A small-molecule ligand and the protein it binds are described below.
Small molecule (SMILES): CC(=O)N[C@@H]1[C@@H](O)[C@H](O)[C@@H](CO)O[C@H]1O

Binding-site contacts:
Ligand atom O5 contacts residue SER353 of chain 2.A at 3.9 Å.
Ligand atom C6 contacts residue SER353 of chain 2.A at 4.1 Å.
Ligand atom O7 contacts residue ASN350 of chain 2.A at 3.7 Å.
Ligand atom C2 contacts residue ASN350 of chain 2.A at 2.5 Å.
Ligand atom C4 contacts residue ASN350 of chain 2.A at 4.2 Å.
Ligand atom C3 contacts residue ASN350 of chain 2.A at 3.9 Å.
Ligand atom C6 contacts residue ASN350 of chain 2.A at 4.5 Å.
Ligand atom C1 contacts residue THR352 of chain 2.A at 3.6 Å.
Ligand atom N2 contacts residue ASN350 of chain 2.A at 3.0 Å (h-bond).
Ligand atom C1 contacts residue ASN350 of chain 2.A at 1.4 Å.
Ligand atom C6 contacts residue THR352 of chain 2.A at 3.5 Å.
Ligand atom O5 contacts residue THR352 of chain 2.A at 3.5 Å (h-bond).
Ligand atom C7 contacts residue ASN350 of chain 2.A at 3.7 Å.
Ligand atom O5 contacts residue ASN350 of chain 2.A at 2.4 Å (h-bond).
Ligand atom C5 contacts residue ASN350 of chain 2.A at 3.6 Å.
Ligand atom C5 contacts residue THR352 of chain 2.A at 3.1 Å.
Ligand atom C4 contacts residue THR352 of chain 2.A at 4.4 Å.

Sequence of chain 2.A:
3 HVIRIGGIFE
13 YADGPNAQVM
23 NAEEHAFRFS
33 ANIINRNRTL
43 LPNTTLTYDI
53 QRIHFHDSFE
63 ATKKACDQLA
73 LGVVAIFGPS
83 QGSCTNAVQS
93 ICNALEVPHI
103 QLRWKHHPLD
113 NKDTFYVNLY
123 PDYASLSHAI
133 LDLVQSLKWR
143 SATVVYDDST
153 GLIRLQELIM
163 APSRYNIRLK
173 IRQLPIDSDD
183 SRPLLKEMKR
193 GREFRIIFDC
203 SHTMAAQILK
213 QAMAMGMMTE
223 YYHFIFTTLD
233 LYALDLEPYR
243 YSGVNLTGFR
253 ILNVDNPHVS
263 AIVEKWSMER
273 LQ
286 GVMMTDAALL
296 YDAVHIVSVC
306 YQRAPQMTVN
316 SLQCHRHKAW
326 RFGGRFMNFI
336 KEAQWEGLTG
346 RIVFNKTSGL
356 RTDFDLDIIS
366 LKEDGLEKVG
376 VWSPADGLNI